Sequence of chain 1.B:
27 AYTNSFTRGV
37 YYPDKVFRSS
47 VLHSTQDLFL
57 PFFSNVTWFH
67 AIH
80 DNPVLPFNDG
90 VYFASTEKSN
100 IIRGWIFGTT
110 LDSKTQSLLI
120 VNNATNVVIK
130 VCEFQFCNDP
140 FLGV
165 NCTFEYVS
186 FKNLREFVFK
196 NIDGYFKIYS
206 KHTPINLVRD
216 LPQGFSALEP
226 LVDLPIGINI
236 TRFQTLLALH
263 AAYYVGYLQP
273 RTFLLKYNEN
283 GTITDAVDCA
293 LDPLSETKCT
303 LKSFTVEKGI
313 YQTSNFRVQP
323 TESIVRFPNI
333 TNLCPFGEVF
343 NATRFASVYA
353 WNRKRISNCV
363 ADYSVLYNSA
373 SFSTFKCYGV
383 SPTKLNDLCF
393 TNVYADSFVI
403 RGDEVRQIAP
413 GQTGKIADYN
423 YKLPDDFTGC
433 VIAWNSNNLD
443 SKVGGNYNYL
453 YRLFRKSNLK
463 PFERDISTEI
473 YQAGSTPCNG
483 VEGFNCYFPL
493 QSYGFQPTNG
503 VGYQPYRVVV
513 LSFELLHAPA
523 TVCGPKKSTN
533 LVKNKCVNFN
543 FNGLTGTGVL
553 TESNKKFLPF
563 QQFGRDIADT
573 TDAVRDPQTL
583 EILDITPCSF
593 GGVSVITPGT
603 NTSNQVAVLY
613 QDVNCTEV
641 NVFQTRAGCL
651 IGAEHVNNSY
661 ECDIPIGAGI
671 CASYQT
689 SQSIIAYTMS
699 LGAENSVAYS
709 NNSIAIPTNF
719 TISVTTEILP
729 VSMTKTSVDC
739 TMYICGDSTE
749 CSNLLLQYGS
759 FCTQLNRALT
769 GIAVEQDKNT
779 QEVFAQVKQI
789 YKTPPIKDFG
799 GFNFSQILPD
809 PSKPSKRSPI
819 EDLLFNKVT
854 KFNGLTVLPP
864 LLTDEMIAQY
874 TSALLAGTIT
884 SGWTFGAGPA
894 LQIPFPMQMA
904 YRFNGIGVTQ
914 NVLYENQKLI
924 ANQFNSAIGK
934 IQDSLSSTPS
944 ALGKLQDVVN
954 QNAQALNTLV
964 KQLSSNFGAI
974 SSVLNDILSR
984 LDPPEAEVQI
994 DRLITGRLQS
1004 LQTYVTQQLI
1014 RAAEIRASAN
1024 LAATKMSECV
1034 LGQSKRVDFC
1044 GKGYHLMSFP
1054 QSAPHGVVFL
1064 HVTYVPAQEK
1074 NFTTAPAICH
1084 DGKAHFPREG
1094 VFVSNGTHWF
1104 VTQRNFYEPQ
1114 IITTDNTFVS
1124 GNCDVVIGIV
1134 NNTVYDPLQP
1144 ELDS

Binding-site contacts:
Ligand atom O5 contacts residue ASN1074 of chain 1.A at 2.4 Å (h-bond).
Ligand atom C6 contacts residue ALA706 of chain 1.A at 3.9 Å (hydrophobic).
Ligand atom O4 contacts residue ALA706 of chain 1.A at 4.3 Å.
Ligand atom C8 contacts residue ASN1074 of chain 1.A at 4.3 Å.
Ligand atom N2 contacts residue ASN1074 of chain 1.A at 2.9 Å (h-bond).
Ligand atom C2 contacts residue ASN1074 of chain 1.A at 2.5 Å.
Ligand atom C1 contacts residue ASN1074 of chain 1.A at 1.4 Å.
Ligand atom C4 contacts residue ASN1074 of chain 1.A at 4.3 Å.
Ligand atom C5 contacts residue ASN1074 of chain 1.A at 3.8 Å.
Ligand atom C3 contacts residue ASN1074 of chain 1.A at 3.7 Å.
Ligand atom C1 contacts residue GLN895 of chain 1.B at 4.4 Å.
Ligand atom C5 contacts residue ALA706 of chain 1.A at 3.8 Å (hydrophobic).
Ligand atom C7 contacts residue ASN1074 of chain 1.A at 3.8 Å.

Sequence of chain 1.A:
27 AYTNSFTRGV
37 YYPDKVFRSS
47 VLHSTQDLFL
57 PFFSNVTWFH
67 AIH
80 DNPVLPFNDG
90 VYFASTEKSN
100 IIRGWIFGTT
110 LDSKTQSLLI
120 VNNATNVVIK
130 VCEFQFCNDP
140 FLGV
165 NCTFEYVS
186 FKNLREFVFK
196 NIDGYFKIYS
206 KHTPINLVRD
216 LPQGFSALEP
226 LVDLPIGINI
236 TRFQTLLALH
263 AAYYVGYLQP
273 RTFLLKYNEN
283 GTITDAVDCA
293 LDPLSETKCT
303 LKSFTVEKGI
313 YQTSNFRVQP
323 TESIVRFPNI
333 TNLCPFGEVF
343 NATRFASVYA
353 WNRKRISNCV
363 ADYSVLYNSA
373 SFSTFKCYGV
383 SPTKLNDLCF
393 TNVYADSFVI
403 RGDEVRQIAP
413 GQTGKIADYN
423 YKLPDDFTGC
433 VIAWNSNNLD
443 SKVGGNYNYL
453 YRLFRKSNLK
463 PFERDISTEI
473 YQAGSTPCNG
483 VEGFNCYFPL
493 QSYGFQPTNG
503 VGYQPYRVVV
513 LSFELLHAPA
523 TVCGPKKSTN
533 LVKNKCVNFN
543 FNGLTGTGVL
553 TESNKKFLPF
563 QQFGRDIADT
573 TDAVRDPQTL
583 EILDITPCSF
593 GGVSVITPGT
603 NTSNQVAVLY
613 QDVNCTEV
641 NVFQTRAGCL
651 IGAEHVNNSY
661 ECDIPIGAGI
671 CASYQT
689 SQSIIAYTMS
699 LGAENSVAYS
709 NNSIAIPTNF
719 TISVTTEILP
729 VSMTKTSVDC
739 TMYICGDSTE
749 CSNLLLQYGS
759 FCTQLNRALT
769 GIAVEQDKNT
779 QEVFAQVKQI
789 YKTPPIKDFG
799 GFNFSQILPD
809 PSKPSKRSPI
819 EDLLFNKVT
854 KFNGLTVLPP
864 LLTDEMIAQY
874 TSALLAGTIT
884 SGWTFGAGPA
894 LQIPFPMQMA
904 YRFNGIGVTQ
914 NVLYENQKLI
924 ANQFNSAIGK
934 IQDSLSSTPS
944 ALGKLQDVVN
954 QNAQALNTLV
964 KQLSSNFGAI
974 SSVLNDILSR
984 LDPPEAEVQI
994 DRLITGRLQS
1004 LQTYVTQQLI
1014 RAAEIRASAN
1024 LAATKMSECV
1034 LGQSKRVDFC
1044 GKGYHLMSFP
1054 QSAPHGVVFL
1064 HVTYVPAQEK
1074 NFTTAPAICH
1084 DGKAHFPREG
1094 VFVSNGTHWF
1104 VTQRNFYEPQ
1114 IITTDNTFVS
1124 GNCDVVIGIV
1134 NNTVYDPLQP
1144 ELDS

This protein binds this small molecule.
Small molecule (SMILES): CC(=O)N[C@@H]1[C@@H](O)[C@H](O)[C@@H](CO)O[C@H]1O